Binding-site contacts:
Ligand atom C13 contacts residue ILE296 of chain 1.J at 3.4 Å (hydrophobic).
Ligand atom C3P contacts residue ILE237 of chain 1.J at 3.5 Å (hydrophobic).
Ligand atom O5A contacts residue TYR227 of chain 1.J at 2.7 Å (h-bond).
Ligand atom O2' contacts residue LYS240 of chain 1.J at 3.0 Å.
Ligand atom O4' contacts residue ARG187 of chain 1.J at 3.5 Å.
Ligand atom C6A contacts residue ILE237 of chain 1.J at 3.4 Å (hydrophobic).
Ligand atom OAD contacts residue GLY236 of chain 1.J at 3.5 Å.
Ligand atom C2A contacts residue ASN238 of chain 1.J at 3.4 Å.
Ligand atom N4P contacts residue ALA235 of chain 1.J at 2.7 Å (h-bond).
Ligand atom OAK contacts residue GLN418 of chain 1.J at 3.0 Å (h-bond).
Ligand atom CAE contacts residue ILE237 of chain 1.J at 3.5 Å (hydrophobic).
Ligand atom CAB contacts residue ILE237 of chain 1.J at 3.5 Å (hydrophobic).
Ligand atom N1A contacts residue LEU239 of chain 1.J at 3.0 Å (h-bond).
Ligand atom C3P contacts residue ALA235 of chain 1.J at 3.3 Å (hydrophobic).
Ligand atom CAH contacts residue GLN301 of chain 1.J at 3.6 Å.
Ligand atom CAG contacts residue ILE327 of chain 1.J at 3.3 Å (hydrophobic).
Ligand atom OAL contacts residue PHE252 of chain 1.J at 3.5 Å.
Ligand atom N6A contacts residue ALA235 of chain 1.J at 2.9 Å (h-bond).
Ligand atom OAL contacts residue GLY298 of chain 1.J at 3.6 Å.
Ligand atom OAD contacts residue GLY297 of chain 1.J at 3.5 Å.
Ligand atom O7A contacts residue HIS224 of chain 1.J at 3.2 Å.
Ligand atom C2A contacts residue LEU239 of chain 1.J at 3.5 Å (hydrophobic).
Ligand atom N6A contacts residue ILE237 of chain 1.J at 2.8 Å (h-bond).
Ligand atom OAK contacts residue ILE327 of chain 1.J at 2.8 Å (h-bond).
Ligand atom C12 contacts residue TYR227 of chain 1.J at 3.4 Å (hydrophobic).
Ligand atom O9A contacts residue LYS240 of chain 1.J at 3.5 Å (salt-bridge).
Ligand atom O2A contacts residue HIS224 of chain 1.J at 3.4 Å.
Ligand atom OAL contacts residue GLU191 of chain 1.J at 2.6 Å (salt-bridge).
Ligand atom OAD contacts residue GLY298 of chain 1.J at 3.2 Å (h-bond).
Ligand atom CAH contacts residue ILE327 of chain 1.J at 3.5 Å (hydrophobic).
Ligand atom CAG contacts residue ILE326 of chain 1.J at 3.3 Å (hydrophobic).
Ligand atom OAD contacts residue ILE237 of chain 1.J at 2.8 Å (h-bond).
Ligand atom N7A contacts residue ALA235 of chain 1.J at 3.5 Å.
Ligand atom C13 contacts residue PHE294 of chain 1.J at 3.6 Å (hydrophobic).
Ligand atom OAL contacts residue ARG256 of chain 1.J at 3.2 Å.
Ligand atom O8A contacts residue HIS224 of chain 1.J at 3.2 Å (h-bond).
Ligand atom OAK contacts residue GLY329 of chain 1.J at 2.9 Å (h-bond).
Ligand atom N1A contacts residue ILE237 of chain 1.J at 3.1 Å (h-bond).
Ligand atom N1A contacts residue ASN238 of chain 1.J at 3.2 Å.
Ligand atom O5P contacts residue LEU239 of chain 1.J at 3.0 Å.

Sequence of chain 1.J:
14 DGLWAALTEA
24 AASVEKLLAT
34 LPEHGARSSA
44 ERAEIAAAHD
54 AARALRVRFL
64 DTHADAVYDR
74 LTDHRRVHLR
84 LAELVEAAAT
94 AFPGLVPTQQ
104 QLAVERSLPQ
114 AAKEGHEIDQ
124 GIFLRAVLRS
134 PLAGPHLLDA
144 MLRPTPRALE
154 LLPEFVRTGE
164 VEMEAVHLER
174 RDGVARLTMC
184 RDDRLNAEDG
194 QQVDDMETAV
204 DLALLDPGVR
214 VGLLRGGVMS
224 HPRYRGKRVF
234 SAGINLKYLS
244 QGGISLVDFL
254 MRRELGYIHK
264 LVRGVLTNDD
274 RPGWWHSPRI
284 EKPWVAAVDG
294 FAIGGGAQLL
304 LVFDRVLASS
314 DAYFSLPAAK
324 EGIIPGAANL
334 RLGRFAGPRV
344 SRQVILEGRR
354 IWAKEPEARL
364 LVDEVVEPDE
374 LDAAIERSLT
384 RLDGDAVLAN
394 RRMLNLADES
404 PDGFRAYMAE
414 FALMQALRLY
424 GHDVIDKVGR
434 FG

The protein below binds the small molecule below.
Small molecule (SMILES): CC(C)(CO[P](=O)(O)O[P](=O)(O)OC[C@H]1O[C@@H](n2cnc3c(N)ncnc32)[C@H](O)[C@@H]1OP(=O)(O)O)[C@@H](O)C(=O)NCCC(=O)NCCNC(=O)Cc1cc(O)cc(O)c1